Binding-site contacts:
Ligand atom C4 contacts residue THR74 of chain 1.A at 4.2 Å.
Ligand atom C1 contacts residue THR74 of chain 1.A at 1.4 Å.
Ligand atom C5 contacts residue THR74 of chain 1.A at 3.6 Å.
Ligand atom C6 contacts residue CYS113 of chain 1.A at 4.4 Å (hydrophobic).
Ligand atom O4 contacts residue CYS75 of chain 1.A at 4.3 Å.
Ligand atom C2 contacts residue THR74 of chain 1.A at 2.5 Å.
Ligand atom C3 contacts residue THR74 of chain 1.A at 3.8 Å.
Ligand atom O5 contacts residue CYS75 of chain 1.A at 3.8 Å.
Ligand atom C6 contacts residue CYS75 of chain 1.A at 3.9 Å (hydrophobic).
Ligand atom O2 contacts residue THR74 of chain 1.A at 2.7 Å.
Ligand atom O4 contacts residue CYS113 of chain 1.A at 4.1 Å.
Ligand atom O5 contacts residue THR74 of chain 1.A at 2.3 Å (h-bond).
Ligand atom O4 contacts residue THR74 of chain 1.A at 4.3 Å.

This small molecule binds to this protein.
Small molecule (SMILES): C[C@@H]1O[C@@H](O)[C@@H](O)[C@H](O)[C@@H]1O

Sequence of chain 1.A:
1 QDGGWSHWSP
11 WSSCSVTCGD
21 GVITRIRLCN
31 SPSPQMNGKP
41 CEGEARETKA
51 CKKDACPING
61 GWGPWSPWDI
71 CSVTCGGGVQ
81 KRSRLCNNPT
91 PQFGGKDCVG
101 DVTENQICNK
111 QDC